Binding-site contacts:
Ligand atom C1 contacts residue PHE86 of chain 1.A at 4.2 Å (hydrophobic).
Ligand atom C13 contacts residue ASP40 of chain 1.A at 4.3 Å.
Ligand atom O1 contacts residue PHE86 of chain 1.A at 4.2 Å.
Ligand atom C2 contacts residue ALA118 of chain 1.A at 4.4 Å (hydrophobic).
Ligand atom C24 contacts residue TRP120 of chain 1.A at 4.0 Å (hydrophobic).
Ligand atom C6 contacts residue TYR57 of chain 1.A at 4.1 Å (hydrophobic).
Ligand atom C19 contacts residue LEU61 of chain 1.A at 4.4 Å (hydrophobic).
Ligand atom C4 contacts residue ASP40 of chain 1.A at 3.6 Å.
Ligand atom C11 contacts residue TRP120 of chain 1.A at 3.4 Å (hydrophobic).
Ligand atom C18 contacts residue GLY60 of chain 1.A at 4.2 Å.
Ligand atom C1 contacts residue ASP40 of chain 1.A at 3.8 Å.
Ligand atom C27 contacts residue GLY60 of chain 1.A at 4.1 Å.
Ligand atom C11 contacts residue LEU99 of chain 1.A at 4.1 Å (hydrophobic).
Ligand atom C11 contacts residue ASP40 of chain 1.A at 3.6 Å.
Ligand atom C10 contacts residue VAL101 of chain 1.A at 4.2 Å (hydrophobic).
Ligand atom O1 contacts residue TYR16 of chain 1.A at 2.5 Å (h-bond).
Ligand atom C6 contacts residue ASP40 of chain 1.A at 4.4 Å.
Ligand atom C2 contacts residue PHE86 of chain 1.A at 4.3 Å (hydrophobic).
Ligand atom C6 contacts residue VAL20 of chain 1.A at 4.5 Å (hydrophobic).
Ligand atom C10 contacts residue ASP40 of chain 1.A at 2.9 Å.
Ligand atom C16 contacts residue LEU99 of chain 1.A at 4.2 Å (hydrophobic).
Ligand atom O1 contacts residue MET116 of chain 1.A at 3.3 Å.
Ligand atom C1 contacts residue MET116 of chain 1.A at 3.9 Å (hydrophobic).
Ligand atom C19 contacts residue VAL66 of chain 1.A at 4.4 Å (hydrophobic).
Ligand atom C6 contacts residue TYR16 of chain 1.A at 3.1 Å (hydrophobic).
Ligand atom C18 contacts residue VAL66 of chain 1.A at 4.2 Å (hydrophobic).
Ligand atom C1 contacts residue ASP103 of chain 1.A at 3.6 Å.
Ligand atom C2 contacts residue MET116 of chain 1.A at 4.2 Å (hydrophobic).
Ligand atom C5 contacts residue TYR16 of chain 1.A at 4.4 Å (hydrophobic).
Ligand atom C2 contacts residue ASP103 of chain 1.A at 3.8 Å.
Ligand atom O26 contacts residue GLY60 of chain 1.A at 4.2 Å.
Ligand atom O1 contacts residue ASP103 of chain 1.A at 2.6 Å (salt-bridge).
Ligand atom O1 contacts residue TYR57 of chain 1.A at 4.4 Å.
Ligand atom C1 contacts residue TYR16 of chain 1.A at 3.3 Å (hydrophobic).
Ligand atom C5 contacts residue ASP40 of chain 1.A at 4.3 Å.
Ligand atom C10 contacts residue TRP120 of chain 1.A at 3.2 Å (hydrophobic).
Ligand atom C3 contacts residue ASP40 of chain 1.A at 2.8 Å.
Ligand atom C12 contacts residue ASP40 of chain 1.A at 4.3 Å.
Ligand atom C24 contacts residue LEU99 of chain 1.A at 3.9 Å (hydrophobic).
Ligand atom C2 contacts residue ASP40 of chain 1.A at 2.9 Å.

The small molecule below binds the protein below.
Small molecule (SMILES): C[C@]12CCc3c(ccc4cc(O)ccc34)[C@@H]1CCC2=O

Sequence of chain 1.A:
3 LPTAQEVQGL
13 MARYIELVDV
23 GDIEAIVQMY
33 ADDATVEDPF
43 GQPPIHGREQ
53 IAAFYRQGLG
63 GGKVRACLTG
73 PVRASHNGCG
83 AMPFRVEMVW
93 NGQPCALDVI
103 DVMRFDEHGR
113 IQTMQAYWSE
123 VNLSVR